Sequence of chain 1.A:
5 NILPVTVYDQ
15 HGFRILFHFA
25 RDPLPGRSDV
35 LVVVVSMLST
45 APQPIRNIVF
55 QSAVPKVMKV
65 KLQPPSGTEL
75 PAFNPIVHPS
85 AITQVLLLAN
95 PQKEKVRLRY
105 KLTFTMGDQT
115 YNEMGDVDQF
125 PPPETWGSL

This small molecule binds to this protein.
Small molecule (SMILES): NCC(=O)N[C@@H](CC1=c2ccccc2=NC1)C(=O)N[C@@H](CC(N)=O)C(=O)N[C@@H](CO)C(=O)N[C@@H](Cc1ccccc1)C(=O)N[C@@H](CCC(N)=O)C(=O)N[C@@H](CO)C(=O)N[C@@H](CO)C(=O)O

Binding-site contacts:
Ligand atom ND2 contacts residue PRO59 of chain 1.A at 3.5 Å (h-bond).
Ligand atom CA contacts residue SER56 of chain 1.A at 3.2 Å.
Ligand atom N contacts residue SER56 of chain 1.A at 2.7 Å (h-bond).
Ligand atom CZ contacts residue ARG103 of chain 1.A at 3.8 Å.
Ligand atom O contacts residue ALA57 of chain 1.A at 3.8 Å.
Ligand atom O contacts residue LYS60 of chain 1.A at 3.6 Å.
Ligand atom O contacts residue LYS60 of chain 1.A at 3.5 Å (salt-bridge).
Ligand atom CB contacts residue VAL58 of chain 1.A at 3.0 Å (hydrophobic).
Ligand atom CB contacts residue SER56 of chain 1.A at 3.6 Å.
Ligand atom CB contacts residue PRO59 of chain 1.A at 3.6 Å (hydrophobic).
Ligand atom O contacts residue PRO59 of chain 1.A at 3.6 Å.
Ligand atom OG contacts residue GLN88 of chain 1.A at 3.8 Å.
Ligand atom ND2 contacts residue MET62 of chain 1.A at 3.7 Å.
Ligand atom CZ2 contacts residue ARG103 of chain 1.A at 3.2 Å.
Ligand atom CB contacts residue VAL64 of chain 1.A at 3.7 Å (hydrophobic).
Ligand atom CG contacts residue VAL64 of chain 1.A at 3.4 Å (hydrophobic).
Ligand atom CA contacts residue PRO59 of chain 1.A at 3.6 Å (hydrophobic).
Ligand atom N contacts residue VAL58 of chain 1.A at 2.9 Å (h-bond).
Ligand atom C contacts residue VAL58 of chain 1.A at 3.6 Å (hydrophobic).
Ligand atom NE1 contacts residue ARG103 of chain 1.A at 3.6 Å.
Ligand atom CA contacts residue SER56 of chain 1.A at 3.7 Å.
Ligand atom ND2 contacts residue VAL58 of chain 1.A at 2.7 Å (h-bond).
Ligand atom OG contacts residue GLN55 of chain 1.A at 2.8 Å (h-bond).
Ligand atom OD1 contacts residue LYS60 of chain 1.A at 3.1 Å.
Ligand atom OG contacts residue PRO69 of chain 1.A at 3.8 Å.
Ligand atom CD2 contacts residue ALA57 of chain 1.A at 3.8 Å (hydrophobic).
Ligand atom C contacts residue LEU66 of chain 1.A at 3.3 Å (hydrophobic).
Ligand atom CE2 contacts residue ARG103 of chain 1.A at 3.7 Å.
Ligand atom O contacts residue ALA57 of chain 1.A at 3.6 Å.
Ligand atom CA contacts residue VAL58 of chain 1.A at 3.4 Å (hydrophobic).
Ligand atom CA contacts residue LEU66 of chain 1.A at 3.3 Å (hydrophobic).
Ligand atom CD2 contacts residue ARG103 of chain 1.A at 3.5 Å.
Ligand atom C contacts residue SER56 of chain 1.A at 3.4 Å.
Ligand atom O contacts residue LEU66 of chain 1.A at 2.5 Å (h-bond).
Ligand atom CE2 contacts residue ARG103 of chain 1.A at 3.1 Å.
Ligand atom CZ contacts residue MET118 of chain 1.A at 3.4 Å (hydrophobic).
Ligand atom CG contacts residue VAL58 of chain 1.A at 3.4 Å (hydrophobic).
Ligand atom O contacts residue GLN55 of chain 1.A at 3.3 Å.
Ligand atom O contacts residue SER56 of chain 1.A at 3.3 Å (h-bond).
Ligand atom O contacts residue LEU66 of chain 1.A at 3.8 Å.